Sequence of chain 1.B:
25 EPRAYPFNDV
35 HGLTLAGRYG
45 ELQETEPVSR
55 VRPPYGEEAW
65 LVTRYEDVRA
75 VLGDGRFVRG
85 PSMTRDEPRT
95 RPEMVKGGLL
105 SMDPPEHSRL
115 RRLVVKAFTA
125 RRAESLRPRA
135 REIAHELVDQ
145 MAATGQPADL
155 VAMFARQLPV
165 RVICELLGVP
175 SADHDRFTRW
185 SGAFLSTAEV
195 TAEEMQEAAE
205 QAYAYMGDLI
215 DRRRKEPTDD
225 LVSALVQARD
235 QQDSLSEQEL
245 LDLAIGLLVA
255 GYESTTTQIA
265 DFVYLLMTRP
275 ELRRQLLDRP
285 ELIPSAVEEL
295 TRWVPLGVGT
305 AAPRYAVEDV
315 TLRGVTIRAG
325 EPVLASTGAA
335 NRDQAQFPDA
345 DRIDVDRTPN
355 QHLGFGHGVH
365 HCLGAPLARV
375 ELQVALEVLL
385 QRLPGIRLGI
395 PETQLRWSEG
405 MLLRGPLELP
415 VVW

Binding-site contacts:
Ligand atom O3 contacts residue MET199 of chain 1.B at 3.9 Å.
Ligand atom C24 contacts residue LEU406 of chain 1.B at 3.4 Å (hydrophobic).
Ligand atom C34 contacts residue GLY250 of chain 1.B at 3.8 Å.
Ligand atom C27 contacts residue LEU406 of chain 1.B at 3.9 Å (hydrophobic).
Ligand atom O10 contacts residue LEU104 of chain 1.B at 3.5 Å.
Ligand atom C23 contacts residue LEU406 of chain 1.B at 3.8 Å (hydrophobic).
Ligand atom C13 contacts residue MET199 of chain 1.B at 3.4 Å (hydrophobic).
Ligand atom O10 contacts residue GLY102 of chain 1.B at 3.5 Å.
Ligand atom O5 contacts residue VAL99 of chain 1.B at 3.3 Å.
Ligand atom C21 contacts residue SER190 of chain 1.B at 3.6 Å.
Ligand atom O2 contacts residue MET199 of chain 1.B at 3.5 Å (h-bond).
Ligand atom O10 contacts residue GLY101 of chain 1.B at 2.8 Å (h-bond).
Ligand atom C7 contacts residue MET199 of chain 1.B at 3.9 Å (hydrophobic).
Ligand atom C8 contacts residue MET199 of chain 1.B at 3.3 Å (hydrophobic).
Ligand atom C10 contacts residue VAL99 of chain 1.B at 3.7 Å (hydrophobic).
Ligand atom C37 contacts residue GLY101 of chain 1.B at 3.5 Å.
Ligand atom O3 contacts residue ARG95 of chain 1.B at 3.8 Å.
Ligand atom C35 contacts residue LEU104 of chain 1.B at 3.8 Å (hydrophobic).
Ligand atom C16 contacts residue MET199 of chain 1.B at 3.9 Å (hydrophobic).
Ligand atom O6 contacts residue LEU406 of chain 1.B at 3.8 Å.
Ligand atom C27 contacts residue GLU257 of chain 1.B at 3.5 Å.
Ligand atom O9 contacts residue GLY250 of chain 1.B at 3.9 Å.
Ligand atom C29 contacts residue VAL253 of chain 1.B at 3.2 Å (hydrophobic).
Ligand atom O8 contacts residue ALA254 of chain 1.B at 3.5 Å.
Ligand atom O6 contacts residue GLU257 of chain 1.B at 3.7 Å.
Ligand atom C37 contacts residue VAL99 of chain 1.B at 3.9 Å (hydrophobic).
Ligand atom C22 contacts residue VAL99 of chain 1.B at 3.7 Å (hydrophobic).
Ligand atom C28 contacts residue VAL253 of chain 1.B at 3.8 Å (hydrophobic).
Ligand atom C16 contacts residue ALA196 of chain 1.B at 3.8 Å (hydrophobic).
Ligand atom C21 contacts residue ARG95 of chain 1.B at 3.8 Å.
Ligand atom C9 contacts residue VAL99 of chain 1.B at 3.7 Å (hydrophobic).
Ligand atom O9 contacts residue ALA254 of chain 1.B at 3.6 Å.
Ligand atom C16 contacts residue VAL194 of chain 1.B at 3.2 Å (hydrophobic).
Ligand atom C23 contacts residue PHE188 of chain 1.B at 3.9 Å (hydrophobic).
Ligand atom C2 contacts residue VAL253 of chain 1.B at 3.6 Å (hydrophobic).
Ligand atom C7 contacts residue PHE188 of chain 1.B at 3.6 Å (hydrophobic).
Ligand atom O5 contacts residue LEU406 of chain 1.B at 3.5 Å.
Ligand atom C18 contacts residue GLU97 of chain 1.B at 3.8 Å.
Ligand atom O4 contacts residue GLU97 of chain 1.B at 4.0 Å.
Ligand atom C35 contacts residue GLY101 of chain 1.B at 3.9 Å.

A protein and the small-molecule ligand that binds it are described below.
Small molecule (SMILES): CC[C@H]1OC(=O)/C=C/[C@H](C)[C@@H](O[C@@H]2O[C@H](C)C[C@H](N(C)C)[C@H]2O)[C@@H](C)C[C@@H](C)C(=O)/C=C/C=C/[C@@H]1CO[C@@H]1O[C@H](C)[C@@H](O)[C@@H](OC)[C@H]1OC